Binding-site contacts:
Ligand atom C5 contacts residue ASN12 of chain 31.L at 4.0 Å.
Ligand atom C2 contacts residue ASN12 of chain 31.L at 3.2 Å.
Ligand atom C1 contacts residue ASN12 of chain 31.L at 2.1 Å.
Ligand atom C7 contacts residue ASN12 of chain 31.L at 3.9 Å.
Ligand atom N2 contacts residue ASN12 of chain 31.L at 3.8 Å.
Ligand atom O7 contacts residue ASN12 of chain 31.L at 3.7 Å.
Ligand atom O5 contacts residue ASN12 of chain 31.L at 2.6 Å (h-bond).

Sequence of chain 31.L:
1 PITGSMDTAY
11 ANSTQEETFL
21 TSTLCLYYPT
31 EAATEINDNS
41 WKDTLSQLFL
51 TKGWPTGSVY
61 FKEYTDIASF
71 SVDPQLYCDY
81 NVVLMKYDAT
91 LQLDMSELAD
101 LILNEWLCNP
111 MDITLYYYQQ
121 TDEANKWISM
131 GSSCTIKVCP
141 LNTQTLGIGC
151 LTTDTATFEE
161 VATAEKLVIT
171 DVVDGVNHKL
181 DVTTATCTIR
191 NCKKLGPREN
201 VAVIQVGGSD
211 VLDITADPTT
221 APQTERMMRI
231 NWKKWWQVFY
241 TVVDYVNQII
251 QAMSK

This small molecule binds to this protein.
Small molecule (SMILES): CC(=O)N[C@H]1[C@H](O[C@H]2[C@H](O)[C@@H](NC(C)=O)CO[C@@H]2CO)O[C@H](CO)[C@@H](O)[C@@H]1O